Sequence of chain 1.V:
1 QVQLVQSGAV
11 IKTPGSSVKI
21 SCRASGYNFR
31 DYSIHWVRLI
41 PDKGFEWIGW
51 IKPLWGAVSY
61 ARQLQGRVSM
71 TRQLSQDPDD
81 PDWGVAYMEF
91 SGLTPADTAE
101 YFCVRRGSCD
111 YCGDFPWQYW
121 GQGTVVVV

Sequence of chain 1.Q:
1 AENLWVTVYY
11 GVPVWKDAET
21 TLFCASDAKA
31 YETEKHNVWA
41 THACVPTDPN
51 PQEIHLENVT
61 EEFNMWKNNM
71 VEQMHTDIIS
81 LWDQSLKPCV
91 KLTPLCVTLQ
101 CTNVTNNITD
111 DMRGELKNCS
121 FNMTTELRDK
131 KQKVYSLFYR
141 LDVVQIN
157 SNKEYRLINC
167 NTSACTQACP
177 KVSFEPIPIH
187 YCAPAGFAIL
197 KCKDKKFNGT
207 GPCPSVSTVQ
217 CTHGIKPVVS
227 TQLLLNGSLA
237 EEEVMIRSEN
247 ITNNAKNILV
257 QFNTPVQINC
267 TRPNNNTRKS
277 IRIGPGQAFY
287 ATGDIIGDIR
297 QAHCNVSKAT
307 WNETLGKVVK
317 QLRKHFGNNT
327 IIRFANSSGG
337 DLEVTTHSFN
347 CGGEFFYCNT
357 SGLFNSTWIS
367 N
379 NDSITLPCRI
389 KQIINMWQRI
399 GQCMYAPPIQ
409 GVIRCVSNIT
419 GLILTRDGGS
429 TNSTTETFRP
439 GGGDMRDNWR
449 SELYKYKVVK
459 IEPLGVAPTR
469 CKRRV

Sequence of chain 1.U:
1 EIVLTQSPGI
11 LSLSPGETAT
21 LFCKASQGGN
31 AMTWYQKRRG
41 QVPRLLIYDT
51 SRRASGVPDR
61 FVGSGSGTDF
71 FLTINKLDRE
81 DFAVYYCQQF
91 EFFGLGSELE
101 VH

Binding-site contacts:
Ligand atom O4 contacts residue SER51 of chain 1.U at 3.3 Å (h-bond).
Ligand atom C6 contacts residue GLU245 of chain 1.Q at 4.1 Å.
Ligand atom C5 contacts residue SER51 of chain 1.U at 4.2 Å.
Ligand atom O3 contacts residue ASP49 of chain 1.U at 4.1 Å.
Ligand atom O5 contacts residue GLU245 of chain 1.Q at 3.9 Å.
Ligand atom C7 contacts residue ALA31 of chain 1.U at 3.8 Å (hydrophobic).
Ligand atom C8 contacts residue ASN64 of chain 1.Q at 4.2 Å.
Ligand atom C5 contacts residue ASN246 of chain 1.Q at 3.6 Å.
Ligand atom C7 contacts residue LYS67 of chain 1.Q at 3.5 Å.
Ligand atom O5 contacts residue ASN246 of chain 1.Q at 2.3 Å (h-bond).
Ligand atom N2 contacts residue PHE90 of chain 1.U at 4.1 Å.
Ligand atom C2 contacts residue ASN30 of chain 1.U at 4.3 Å.
Ligand atom C3 contacts residue ASN246 of chain 1.Q at 3.8 Å.
Ligand atom C8 contacts residue LYS67 of chain 1.Q at 3.8 Å.
Ligand atom O6 contacts residue TYR111 of chain 1.V at 4.2 Å.
Ligand atom O7 contacts residue LYS67 of chain 1.Q at 2.7 Å (salt-bridge).
Ligand atom C7 contacts residue ASN30 of chain 1.U at 3.8 Å.
Ligand atom C8 contacts residue ASN30 of chain 1.U at 4.5 Å.
Ligand atom O6 contacts residue ARG52 of chain 1.U at 3.9 Å.
Ligand atom C6 contacts residue ASP49 of chain 1.U at 3.6 Å.
Ligand atom N2 contacts residue ASN30 of chain 1.U at 4.1 Å.
Ligand atom C7 contacts residue ASN246 of chain 1.Q at 3.9 Å.
Ligand atom C7 contacts residue PHE90 of chain 1.U at 4.0 Å (hydrophobic).
Ligand atom O6 contacts residue ASP49 of chain 1.U at 2.6 Å (salt-bridge).
Ligand atom O7 contacts residue ASN30 of chain 1.U at 3.5 Å (h-bond).
Ligand atom C4 contacts residue SER51 of chain 1.U at 4.2 Å.
Ligand atom O7 contacts residue ASN246 of chain 1.Q at 4.3 Å.
Ligand atom N2 contacts residue ASN246 of chain 1.Q at 3.0 Å (h-bond).
Ligand atom C5 contacts residue TYR111 of chain 1.V at 4.1 Å (hydrophobic).
Ligand atom O6 contacts residue SER51 of chain 1.U at 3.9 Å.
Ligand atom C2 contacts residue ASN246 of chain 1.Q at 2.5 Å.
Ligand atom C8 contacts residue ALA31 of chain 1.U at 3.9 Å (hydrophobic).
Ligand atom C1 contacts residue ASN246 of chain 1.Q at 1.4 Å.
Ligand atom C6 contacts residue TYR111 of chain 1.V at 3.4 Å (hydrophobic).
Ligand atom C5 contacts residue GLU245 of chain 1.Q at 4.2 Å.
Ligand atom C8 contacts residue PHE90 of chain 1.U at 3.5 Å (hydrophobic).
Ligand atom C8 contacts residue THR206 of chain 1.Q at 3.9 Å.
Ligand atom O7 contacts residue ALA31 of chain 1.U at 2.8 Å (h-bond).
Ligand atom C4 contacts residue ASN246 of chain 1.Q at 4.2 Å.

This protein binds this small molecule.
Small molecule (SMILES): CC(=O)N[C@H]1[C@H](O[C@H]2[C@H](O)[C@@H](NC(C)=O)CO[C@@H]2CO)O[C@H](CO)[C@@H](O[C@@H]2O[C@H](CO)[C@@H](O)[C@H](O[C@H]3O[C@H](CO)[C@@H](O)[C@H](O)[C@@H]3O)[C@@H]2O)[C@@H]1O